A small-molecule ligand and the protein it binds are described below.
Small molecule (SMILES): CC(=O)N[C@@H]1[C@@H](O)[C@H](O)[C@@H](CO)O[C@H]1O

Binding-site contacts:
Ligand atom C4 contacts residue ASN410 of chain 1.C at 4.2 Å.
Ligand atom O6 contacts residue THR412 of chain 1.C at 3.9 Å.
Ligand atom C5 contacts residue ASN410 of chain 1.C at 3.6 Å.
Ligand atom C1 contacts residue ASN410 of chain 1.C at 1.4 Å.
Ligand atom C7 contacts residue ASN410 of chain 1.C at 4.0 Å.
Ligand atom O5 contacts residue ASN410 of chain 1.C at 2.4 Å (h-bond).
Ligand atom C2 contacts residue ASN410 of chain 1.C at 2.5 Å.
Ligand atom N2 contacts residue ASN410 of chain 1.C at 2.9 Å (h-bond).
Ligand atom C3 contacts residue ASN410 of chain 1.C at 3.8 Å.

Sequence of chain 1.C:
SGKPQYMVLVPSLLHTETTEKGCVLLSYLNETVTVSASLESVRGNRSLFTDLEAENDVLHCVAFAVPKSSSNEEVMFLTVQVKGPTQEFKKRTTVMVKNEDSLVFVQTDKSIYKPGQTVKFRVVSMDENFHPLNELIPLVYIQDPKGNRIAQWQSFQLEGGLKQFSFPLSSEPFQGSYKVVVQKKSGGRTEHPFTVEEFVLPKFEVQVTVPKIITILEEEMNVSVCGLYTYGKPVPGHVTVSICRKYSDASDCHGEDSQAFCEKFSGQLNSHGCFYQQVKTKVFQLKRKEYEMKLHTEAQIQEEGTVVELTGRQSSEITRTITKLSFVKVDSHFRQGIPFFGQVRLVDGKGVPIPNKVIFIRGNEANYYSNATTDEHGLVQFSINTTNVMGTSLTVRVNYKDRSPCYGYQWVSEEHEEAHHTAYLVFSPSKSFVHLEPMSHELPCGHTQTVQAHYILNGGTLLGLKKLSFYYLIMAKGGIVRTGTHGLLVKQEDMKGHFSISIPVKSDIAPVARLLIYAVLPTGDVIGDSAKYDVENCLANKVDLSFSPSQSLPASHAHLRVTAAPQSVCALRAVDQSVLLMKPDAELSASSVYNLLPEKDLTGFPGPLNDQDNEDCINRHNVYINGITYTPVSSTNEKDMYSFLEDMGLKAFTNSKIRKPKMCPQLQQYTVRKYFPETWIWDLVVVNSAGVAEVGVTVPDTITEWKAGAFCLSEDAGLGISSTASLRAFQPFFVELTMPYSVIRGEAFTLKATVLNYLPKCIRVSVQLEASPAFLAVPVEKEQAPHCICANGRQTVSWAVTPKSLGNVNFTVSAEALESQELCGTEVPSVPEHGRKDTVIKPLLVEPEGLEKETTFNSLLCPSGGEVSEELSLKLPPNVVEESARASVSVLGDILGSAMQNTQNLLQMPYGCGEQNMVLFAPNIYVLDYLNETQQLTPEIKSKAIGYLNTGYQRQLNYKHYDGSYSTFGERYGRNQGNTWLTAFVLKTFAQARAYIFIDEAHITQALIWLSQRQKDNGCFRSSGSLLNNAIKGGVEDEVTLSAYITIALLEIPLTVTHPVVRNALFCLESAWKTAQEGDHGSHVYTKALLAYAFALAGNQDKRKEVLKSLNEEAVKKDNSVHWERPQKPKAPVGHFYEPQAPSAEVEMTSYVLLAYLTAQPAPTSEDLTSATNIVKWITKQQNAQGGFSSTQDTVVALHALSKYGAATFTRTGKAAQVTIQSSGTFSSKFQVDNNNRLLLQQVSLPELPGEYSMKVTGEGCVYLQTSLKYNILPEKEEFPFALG